Binding-site contacts:
Ligand atom C12 contacts residue ALA253 of chain 1.A at 3.7 Å (hydrophobic).
Ligand atom C21 contacts residue HIH1 of chain 1.F at 3.2 Å.
Ligand atom C21 contacts residue MET185 of chain 1.A at 3.8 Å (hydrophobic).
Ligand atom C8 contacts residue VAL252 of chain 1.A at 3.4 Å (hydrophobic).
Ligand atom C23 contacts residue ILE82 of chain 1.A at 3.5 Å (hydrophobic).
Ligand atom C19 contacts residue HIH1 of chain 1.F at 3.4 Å.
Ligand atom C2 contacts residue VAL248 of chain 1.A at 3.5 Å (hydrophobic).
Ligand atom C11 contacts residue HEM1 of chain 1.D at 3.5 Å.
Ligand atom C14 contacts residue ILE82 of chain 1.A at 4.0 Å (hydrophobic).
Ligand atom C15 contacts residue ILE82 of chain 1.A at 3.3 Å (hydrophobic).
Ligand atom C20 contacts residue MET185 of chain 1.A at 3.0 Å (hydrophobic).
Ligand atom O2 contacts residue SER202 of chain 1.A at 3.9 Å.
Ligand atom C8 contacts residue LEU102 of chain 1.A at 3.8 Å (hydrophobic).
Ligand atom O2 contacts residue GLN97 of chain 1.A at 3.9 Å.
Ligand atom C22 contacts residue PHE85 of chain 1.A at 3.5 Å (hydrophobic).
Ligand atom C2 contacts residue SER202 of chain 1.A at 3.6 Å.
Ligand atom C15 contacts residue VAL252 of chain 1.A at 3.7 Å (hydrophobic).
Ligand atom C21 contacts residue ASN188 of chain 1.A at 3.8 Å.
Ligand atom C22 contacts residue HIH1 of chain 1.F at 4.0 Å.
Ligand atom O1 contacts residue VAL100 of chain 1.A at 3.7 Å.
Ligand atom C17 contacts residue GLN97 of chain 1.A at 3.3 Å.
Ligand atom C14 contacts residue TRP399 of chain 1.A at 3.7 Å (hydrophobic).
Ligand atom C6 contacts residue VAL252 of chain 1.A at 3.9 Å (hydrophobic).
Ligand atom C17 contacts residue ILE82 of chain 1.A at 3.9 Å (hydrophobic).
Ligand atom C23 contacts residue PHE85 of chain 1.A at 3.9 Å (hydrophobic).
Ligand atom C9 contacts residue LEU102 of chain 1.A at 3.6 Å (hydrophobic).
Ligand atom C14 contacts residue VAL252 of chain 1.A at 3.4 Å (hydrophobic).
Ligand atom C11 contacts residue ALA253 of chain 1.A at 3.3 Å (hydrophobic).
Ligand atom C11 contacts residue LEU102 of chain 1.A at 4.0 Å (hydrophobic).
Ligand atom C10 contacts residue LEU102 of chain 1.A at 3.4 Å (hydrophobic).
Ligand atom C20 contacts residue HIH1 of chain 1.F at 3.4 Å.
Ligand atom O1 contacts residue VAL248 of chain 1.A at 3.3 Å.
Ligand atom N1 contacts residue ALA253 of chain 1.A at 3.6 Å.
Ligand atom C10 contacts residue ALA253 of chain 1.A at 3.6 Å (hydrophobic).
Ligand atom N3 contacts residue ASN188 of chain 1.A at 3.9 Å.
Ligand atom C7 contacts residue VAL252 of chain 1.A at 3.7 Å (hydrophobic).
Ligand atom C3 contacts residue GLN97 of chain 1.A at 4.0 Å.
Ligand atom C13 contacts residue ALA253 of chain 1.A at 3.9 Å (hydrophobic).
Ligand atom N1 contacts residue HEM1 of chain 1.D at 3.5 Å (h-bond).
Ligand atom O2 contacts residue MET185 of chain 1.A at 3.8 Å.

This protein binds this small molecule.
Small molecule (SMILES): CCOC(=O)c1cc2cc(-c3ccncc3)ccc2n1CCC1CCNCC1

Sequence of chain 1.A:
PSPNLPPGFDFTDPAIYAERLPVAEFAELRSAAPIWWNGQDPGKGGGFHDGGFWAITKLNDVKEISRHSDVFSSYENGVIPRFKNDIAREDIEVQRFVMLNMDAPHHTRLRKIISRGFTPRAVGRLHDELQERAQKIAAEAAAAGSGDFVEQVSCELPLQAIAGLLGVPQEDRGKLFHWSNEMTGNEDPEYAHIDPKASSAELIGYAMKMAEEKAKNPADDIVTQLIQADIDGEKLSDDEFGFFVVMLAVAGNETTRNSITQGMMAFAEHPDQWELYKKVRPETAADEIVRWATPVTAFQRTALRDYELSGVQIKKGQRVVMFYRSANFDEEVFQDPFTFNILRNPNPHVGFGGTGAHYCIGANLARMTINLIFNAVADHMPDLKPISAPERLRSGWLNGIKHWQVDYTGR